Binding-site contacts:
Ligand atom CBA contacts residue ASN228 of chain 11.A at 3.8 Å.
Ligand atom CAF contacts residue TRP203 of chain 11.A at 3.8 Å (hydrophobic).
Ligand atom CAX contacts residue TRP203 of chain 11.A at 3.5 Å (hydrophobic).
Ligand atom CAP contacts residue PHE135 of chain 11.A at 3.6 Å (hydrophobic).
Ligand atom CAA contacts residue TYR153 of chain 11.A at 3.7 Å (hydrophobic).
Ligand atom CAL contacts residue PRO177 of chain 11.A at 3.7 Å (hydrophobic).
Ligand atom CAF contacts residue ASP112 of chain 11.A at 3.6 Å.
Ligand atom OAB contacts residue TRP203 of chain 11.A at 3.8 Å.
Ligand atom CAN contacts residue ILE111 of chain 11.A at 3.8 Å (hydrophobic).
Ligand atom OAW contacts residue ILE111 of chain 11.A at 3.9 Å.
Ligand atom CAD contacts residue ASP112 of chain 11.A at 3.7 Å.
Ligand atom CAD contacts residue THR114 of chain 11.A at 3.6 Å.
Ligand atom CAG contacts residue TRP203 of chain 11.A at 3.6 Å (hydrophobic).
Ligand atom CAS contacts residue TRP203 of chain 11.A at 3.5 Å (hydrophobic).
Ligand atom CAP contacts residue ILE111 of chain 11.A at 3.6 Å (hydrophobic).
Ligand atom CAS contacts residue ASN228 of chain 11.A at 3.7 Å.
Ligand atom CAK contacts residue PHE135 of chain 11.A at 3.6 Å (hydrophobic).
Ligand atom CAR contacts residue TYR201 of chain 11.A at 3.5 Å (hydrophobic).
Ligand atom CAH contacts residue PHE155 of chain 11.A at 3.7 Å (hydrophobic).
Ligand atom CAG contacts residue GLN202 of chain 11.A at 3.5 Å.
Ligand atom CAJ contacts residue PHE155 of chain 11.A at 3.8 Å (hydrophobic).
Ligand atom CAI contacts residue VAL192 of chain 11.A at 3.9 Å (hydrophobic).
Ligand atom CBA contacts residue TRP203 of chain 11.A at 3.3 Å (hydrophobic).
Ligand atom CAI contacts residue PHE135 of chain 11.A at 3.7 Å (hydrophobic).
Ligand atom CAA contacts residue VAL179 of chain 11.A at 3.3 Å (hydrophobic).
Ligand atom CAS contacts residue TYR201 of chain 11.A at 3.7 Å (hydrophobic).
Ligand atom OAB contacts residue ILE113 of chain 11.A at 3.2 Å (h-bond).
Ligand atom CAA contacts residue PRO177 of chain 11.A at 3.3 Å (hydrophobic).
Ligand atom CAC contacts residue PHE137 of chain 11.A at 3.8 Å (hydrophobic).
Ligand atom NBC contacts residue TRP203 of chain 11.A at 3.2 Å.
Ligand atom OAW contacts residue MET195 of chain 11.A at 3.3 Å.
Ligand atom NBB contacts residue TRP203 of chain 11.A at 3.9 Å.
Ligand atom CAE contacts residue GLN202 of chain 11.A at 3.4 Å.
Ligand atom CAG contacts residue ASN228 of chain 11.A at 3.2 Å.
Ligand atom CAA contacts residue SER178 of chain 11.A at 3.5 Å.
Ligand atom NAT contacts residue PHE155 of chain 11.A at 3.9 Å.
Ligand atom CAE contacts residue ASN228 of chain 11.A at 3.4 Å.
Ligand atom OAB contacts residue ASP112 of chain 11.A at 3.6 Å.
Ligand atom CAL contacts residue PHE155 of chain 11.A at 3.7 Å (hydrophobic).
Ligand atom CAC contacts residue PHE233 of chain 11.A at 3.9 Å (hydrophobic).

Sequence of chain 12.C:
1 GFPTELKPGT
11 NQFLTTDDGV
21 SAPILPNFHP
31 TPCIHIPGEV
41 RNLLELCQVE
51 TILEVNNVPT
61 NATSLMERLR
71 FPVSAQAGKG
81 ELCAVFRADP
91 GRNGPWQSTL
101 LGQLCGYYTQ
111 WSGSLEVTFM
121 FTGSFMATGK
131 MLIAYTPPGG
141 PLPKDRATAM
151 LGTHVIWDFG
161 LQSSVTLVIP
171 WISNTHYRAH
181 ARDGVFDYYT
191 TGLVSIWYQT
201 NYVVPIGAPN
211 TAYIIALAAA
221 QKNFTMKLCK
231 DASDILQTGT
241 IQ

The small molecule below binds the protein below.
Small molecule (SMILES): CCO/N=C/c1ccc(OCCCCCN2CCN(c3ccncc3)C2=O)cc1

Sequence of chain 11.C:
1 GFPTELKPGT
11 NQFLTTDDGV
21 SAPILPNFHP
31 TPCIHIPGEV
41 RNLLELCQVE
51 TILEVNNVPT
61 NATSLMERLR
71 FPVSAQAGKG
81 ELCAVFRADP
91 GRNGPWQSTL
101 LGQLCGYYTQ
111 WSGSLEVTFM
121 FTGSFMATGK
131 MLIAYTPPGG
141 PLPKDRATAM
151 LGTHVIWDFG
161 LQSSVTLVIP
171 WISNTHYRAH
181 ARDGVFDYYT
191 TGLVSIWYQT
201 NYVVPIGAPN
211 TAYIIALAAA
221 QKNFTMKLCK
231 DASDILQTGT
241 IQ

Sequence of chain 11.A:
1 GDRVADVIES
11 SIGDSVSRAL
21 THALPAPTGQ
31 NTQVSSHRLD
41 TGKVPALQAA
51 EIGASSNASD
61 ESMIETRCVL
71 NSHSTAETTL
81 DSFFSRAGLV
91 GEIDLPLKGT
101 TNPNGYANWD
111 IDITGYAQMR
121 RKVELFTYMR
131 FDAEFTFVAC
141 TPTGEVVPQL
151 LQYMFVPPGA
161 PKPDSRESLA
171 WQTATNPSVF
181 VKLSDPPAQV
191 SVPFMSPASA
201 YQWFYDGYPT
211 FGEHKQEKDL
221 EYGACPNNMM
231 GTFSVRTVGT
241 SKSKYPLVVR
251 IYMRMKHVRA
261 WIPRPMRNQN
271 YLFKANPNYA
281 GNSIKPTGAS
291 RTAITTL